A small-molecule ligand and the protein it binds are described below.
Small molecule (SMILES): C[C@]12CCC(=O)C=C1CC[C@@H]1[C@@H]2[C@@H](O)C[C@@]2(C)[C@H]1CC[C@]2(O)C(=O)CO

Binding-site contacts:
Ligand atom C18 contacts residue THR53 of chain 1.B at 3.9 Å.
Ligand atom C18 contacts residue GLN75 of chain 1.B at 3.8 Å.
Ligand atom O2 contacts residue THR31 of chain 1.B at 3.9 Å.
Ligand atom O2 contacts residue THR53 of chain 1.B at 3.3 Å.
Ligand atom C11 contacts residue GLY29 of chain 1.B at 3.3 Å.
Ligand atom C18 contacts residue ASN77 of chain 1.B at 3.6 Å.
Ligand atom O2 contacts residue SER30 of chain 1.B at 3.0 Å (h-bond).
Ligand atom C9 contacts residue THR28 of chain 1.B at 3.8 Å.
Ligand atom C3 contacts residue THR102 of chain 1.B at 3.8 Å.
Ligand atom C15 contacts residue ASN77 of chain 1.B at 3.9 Å.
Ligand atom C2 contacts residue THR31 of chain 1.B at 3.3 Å.
Ligand atom C5 contacts residue THR28 of chain 1.B at 3.8 Å.
Ligand atom C6 contacts residue TRP34 of chain 1.B at 3.4 Å (hydrophobic).
Ligand atom C3 contacts residue SER101 of chain 1.B at 3.8 Å.
Ligand atom C12 contacts residue SER30 of chain 1.B at 3.5 Å.
Ligand atom C1 contacts residue GLY32 of chain 1.B at 3.9 Å.
Ligand atom C11 contacts residue SER30 of chain 1.B at 3.3 Å.
Ligand atom C1 contacts residue GLY29 of chain 1.B at 3.8 Å.
Ligand atom O1 contacts residue ARG103 of chain 1.B at 4.0 Å.
Ligand atom C4 contacts residue SER101 of chain 1.B at 3.3 Å.
Ligand atom C19 contacts residue TYR33 of chain 1.B at 4.0 Å (hydrophobic).
Ligand atom C3 contacts residue THR28 of chain 1.B at 3.5 Å.
Ligand atom C2 contacts residue GLY32 of chain 1.B at 3.9 Å.
Ligand atom C11 contacts residue THR31 of chain 1.B at 3.9 Å.
Ligand atom O1 contacts residue SER101 of chain 1.B at 3.6 Å.
Ligand atom O4 contacts residue ASN77 of chain 1.B at 3.3 Å.
Ligand atom C4 contacts residue THR28 of chain 1.B at 3.6 Å.
Ligand atom C16 contacts residue ASN77 of chain 1.B at 3.8 Å.
Ligand atom C1 contacts residue THR31 of chain 1.B at 3.4 Å.
Ligand atom O1 contacts residue THR102 of chain 1.B at 3.5 Å (h-bond).
Ligand atom C7 contacts residue TRP34 of chain 1.B at 3.6 Å (hydrophobic).
Ligand atom C7 contacts residue VAL24 of chain 1.B at 3.7 Å (hydrophobic).
Ligand atom C2 contacts residue THR28 of chain 1.B at 3.6 Å.
Ligand atom C15 contacts residue TRP34 of chain 1.B at 3.9 Å (hydrophobic).
Ligand atom C1 contacts residue THR28 of chain 1.B at 3.6 Å.
Ligand atom C2 contacts residue THR102 of chain 1.B at 3.5 Å.
Ligand atom C19 contacts residue GLY32 of chain 1.B at 3.5 Å.
Ligand atom C9 contacts residue GLY29 of chain 1.B at 3.7 Å.
Ligand atom O1 contacts residue THR28 of chain 1.B at 3.5 Å (h-bond).
Ligand atom C12 contacts residue GLY29 of chain 1.B at 3.5 Å.

Sequence of chain 1.B:
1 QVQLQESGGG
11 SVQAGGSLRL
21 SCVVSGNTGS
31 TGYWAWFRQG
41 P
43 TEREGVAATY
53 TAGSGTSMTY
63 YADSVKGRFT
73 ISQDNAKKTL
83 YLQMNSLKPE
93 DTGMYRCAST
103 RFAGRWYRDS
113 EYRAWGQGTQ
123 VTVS